This protein binds this small molecule.
Small molecule (SMILES): CC(=O)N[C@@H]1[C@@H](O)[C@H](O)[C@@H](CO)O[C@H]1O

Binding-site contacts:
Ligand atom C8 contacts residue ASN315 of chain 15.H at 3.5 Å.
Ligand atom C6 contacts residue ASN315 of chain 15.H at 4.5 Å.
Ligand atom C5 contacts residue ASN315 of chain 15.H at 3.7 Å.
Ligand atom O7 contacts residue ASN315 of chain 15.H at 4.2 Å.
Ligand atom C1 contacts residue ASN315 of chain 15.H at 1.4 Å.
Ligand atom N2 contacts residue ASN315 of chain 15.H at 2.8 Å (h-bond).
Ligand atom O5 contacts residue THR313 of chain 15.H at 4.3 Å.
Ligand atom C6 contacts residue THR313 of chain 15.H at 4.5 Å.
Ligand atom C3 contacts residue ASN315 of chain 15.H at 3.8 Å.
Ligand atom O5 contacts residue ASN315 of chain 15.H at 2.4 Å (h-bond).
Ligand atom C8 contacts residue ILE281 of chain 15.H at 4.5 Å (hydrophobic).
Ligand atom C7 contacts residue ASN315 of chain 15.H at 3.3 Å.
Ligand atom C2 contacts residue ASN315 of chain 15.H at 2.5 Å.
Ligand atom O5 contacts residue VAL314 of chain 15.H at 3.8 Å.
Ligand atom C4 contacts residue ASN315 of chain 15.H at 4.3 Å.
Ligand atom C1 contacts residue VAL314 of chain 15.H at 4.4 Å (hydrophobic).

Sequence of chain 15.H:
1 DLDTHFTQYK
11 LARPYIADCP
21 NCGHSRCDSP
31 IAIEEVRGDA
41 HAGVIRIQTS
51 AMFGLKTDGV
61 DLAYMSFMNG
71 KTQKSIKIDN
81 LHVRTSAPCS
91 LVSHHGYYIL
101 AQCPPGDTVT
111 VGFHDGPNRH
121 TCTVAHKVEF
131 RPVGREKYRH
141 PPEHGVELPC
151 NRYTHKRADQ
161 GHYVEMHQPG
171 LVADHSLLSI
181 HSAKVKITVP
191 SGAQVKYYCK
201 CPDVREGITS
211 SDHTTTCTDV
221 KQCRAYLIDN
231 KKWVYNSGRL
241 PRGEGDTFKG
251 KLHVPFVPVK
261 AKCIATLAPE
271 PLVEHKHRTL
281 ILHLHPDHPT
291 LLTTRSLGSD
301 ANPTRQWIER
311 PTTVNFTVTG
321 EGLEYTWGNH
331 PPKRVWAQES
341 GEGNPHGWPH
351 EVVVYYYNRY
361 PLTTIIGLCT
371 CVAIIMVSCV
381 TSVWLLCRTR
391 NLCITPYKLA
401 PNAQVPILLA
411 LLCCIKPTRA